Binding-site contacts:
Ligand atom OXT contacts residue LEU517 of chain 1.C at 4.1 Å.
Ligand atom CA contacts residue ASP732 of chain 1.C at 4.0 Å.
Ligand atom O contacts residue SER687 of chain 1.C at 3.3 Å (h-bond).
Ligand atom N contacts residue THR518 of chain 1.C at 3.6 Å.
Ligand atom O contacts residue ARG523 of chain 1.C at 3.1 Å (salt-bridge).
Ligand atom CA contacts residue PHE484 of chain 1.C at 3.6 Å (hydrophobic).
Ligand atom C contacts residue SER688 of chain 1.C at 3.2 Å.
Ligand atom N contacts residue SER688 of chain 1.C at 3.8 Å.
Ligand atom N contacts residue TRP731 of chain 1.C at 4.4 Å.
Ligand atom CA contacts residue TRP731 of chain 1.C at 4.0 Å (hydrophobic).
Ligand atom N contacts residue ASP732 of chain 1.C at 2.7 Å (salt-bridge).
Ligand atom CA contacts residue SER688 of chain 1.C at 3.8 Å.
Ligand atom O contacts residue SER688 of chain 1.C at 3.0 Å (h-bond).
Ligand atom N contacts residue SER687 of chain 1.C at 4.4 Å.
Ligand atom OXT contacts residue ARG523 of chain 1.C at 3.3 Å (salt-bridge).
Ligand atom C contacts residue ARG523 of chain 1.C at 3.9 Å.
Ligand atom OXT contacts residue THR518 of chain 1.C at 2.7 Å (h-bond).
Ligand atom OXT contacts residue SER688 of chain 1.C at 3.1 Å (h-bond).
Ligand atom C contacts residue PHE484 of chain 1.C at 3.8 Å (hydrophobic).
Ligand atom C contacts residue SER687 of chain 1.C at 3.7 Å.
Ligand atom O contacts residue THR518 of chain 1.C at 4.4 Å.
Ligand atom CA contacts residue SER687 of chain 1.C at 3.5 Å.
Ligand atom O contacts residue PHE484 of chain 1.C at 3.5 Å.
Ligand atom C contacts residue THR518 of chain 1.C at 3.8 Å.

Sequence of chain 1.C:
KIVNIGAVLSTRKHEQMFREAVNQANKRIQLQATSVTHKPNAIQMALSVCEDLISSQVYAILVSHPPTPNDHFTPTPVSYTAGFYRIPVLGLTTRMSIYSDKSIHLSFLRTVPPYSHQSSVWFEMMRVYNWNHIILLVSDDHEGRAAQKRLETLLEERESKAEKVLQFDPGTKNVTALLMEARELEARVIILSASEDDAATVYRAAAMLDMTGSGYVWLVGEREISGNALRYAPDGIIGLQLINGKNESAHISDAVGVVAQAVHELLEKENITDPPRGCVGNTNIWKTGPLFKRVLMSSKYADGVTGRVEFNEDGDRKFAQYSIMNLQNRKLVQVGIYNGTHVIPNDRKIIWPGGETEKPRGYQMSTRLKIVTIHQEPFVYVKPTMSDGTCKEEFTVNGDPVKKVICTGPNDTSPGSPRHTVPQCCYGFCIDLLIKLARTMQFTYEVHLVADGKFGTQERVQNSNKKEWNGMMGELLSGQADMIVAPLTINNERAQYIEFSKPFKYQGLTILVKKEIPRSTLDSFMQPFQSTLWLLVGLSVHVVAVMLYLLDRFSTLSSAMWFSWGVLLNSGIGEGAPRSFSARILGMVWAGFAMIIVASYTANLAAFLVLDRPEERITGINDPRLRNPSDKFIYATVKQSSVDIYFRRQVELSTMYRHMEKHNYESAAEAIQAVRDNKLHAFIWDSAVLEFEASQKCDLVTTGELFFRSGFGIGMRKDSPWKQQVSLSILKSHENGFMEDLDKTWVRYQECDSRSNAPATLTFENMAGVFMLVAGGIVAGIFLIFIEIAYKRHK

The small molecule below binds the protein below.
Small molecule (SMILES): NCC(=O)O